Binding-site contacts:
Ligand atom C3 contacts residue LEU348 of chain 1.A at 3.8 Å (hydrophobic).
Ligand atom N1 contacts residue ARG90 of chain 1.A at 2.6 Å (salt-bridge).
Ligand atom C17 contacts residue VAL219 of chain 1.A at 3.6 Å (hydrophobic).
Ligand atom N2 contacts residue LSN1 of chain 1.E at 3.4 Å.
Ligand atom C22 contacts residue MET222 of chain 1.A at 3.0 Å (hydrophobic).
Ligand atom N3 contacts residue LEU190 of chain 1.A at 3.7 Å.
Ligand atom O contacts residue PHE96 of chain 1.A at 4.0 Å.
Ligand atom C4 contacts residue LEU344 of chain 1.A at 3.8 Å (hydrophobic).
Ligand atom CL contacts residue ALA88 of chain 1.A at 3.6 Å.
Ligand atom C11 contacts residue GLY278 of chain 1.A at 3.8 Å.
Ligand atom C8 contacts residue ARG90 of chain 1.A at 3.9 Å.
Ligand atom C21 contacts residue ASN186 of chain 1.A at 3.5 Å.
Ligand atom N1 contacts residue LSN1 of chain 1.E at 3.8 Å.
Ligand atom C22 contacts residue ASN218 of chain 1.A at 3.5 Å.
Ligand atom N4 contacts residue LSN1 of chain 1.E at 3.0 Å.
Ligand atom C21 contacts residue VAL219 of chain 1.A at 3.8 Å (hydrophobic).
Ligand atom C20 contacts residue LEU183 of chain 1.A at 2.7 Å (hydrophobic).
Ligand atom C19 contacts residue LEU183 of chain 1.A at 3.0 Å (hydrophobic).
Ligand atom N3 contacts residue LSN1 of chain 1.E at 2.9 Å.
Ligand atom C16 contacts residue ARG90 of chain 1.A at 3.1 Å.
Ligand atom C6 contacts residue ALA279 of chain 1.A at 3.4 Å (hydrophobic).
Ligand atom C13 contacts residue ASP275 of chain 1.A at 3.2 Å.
Ligand atom C12 contacts residue VAL274 of chain 1.A at 3.7 Å (hydrophobic).
Ligand atom O contacts residue ARG90 of chain 1.A at 2.1 Å (salt-bridge).
Ligand atom C1 contacts residue LSN1 of chain 1.E at 3.5 Å.
Ligand atom C20 contacts residue ASN186 of chain 1.A at 4.0 Å.
Ligand atom N5 contacts residue VAL274 of chain 1.A at 4.0 Å.
Ligand atom C21 contacts residue LEU183 of chain 1.A at 4.0 Å (hydrophobic).
Ligand atom C1 contacts residue ARG90 of chain 1.A at 3.9 Å.
Ligand atom N2 contacts residue LEU190 of chain 1.A at 3.8 Å.
Ligand atom N6 contacts residue VAL219 of chain 1.A at 3.9 Å.
Ligand atom CL contacts residue ASN186 of chain 1.A at 3.9 Å.
Ligand atom C10 contacts residue GLY278 of chain 1.A at 3.6 Å.
Ligand atom C14 contacts residue VAL95 of chain 1.A at 3.8 Å (hydrophobic).
Ligand atom C9 contacts residue GLY278 of chain 1.A at 4.0 Å.
Ligand atom C17 contacts residue ASN186 of chain 1.A at 3.9 Å.
Ligand atom N6 contacts residue ASN186 of chain 1.A at 3.2 Å (h-bond).
Ligand atom C5 contacts residue ALA279 of chain 1.A at 3.8 Å (hydrophobic).
Ligand atom N2 contacts residue ARG90 of chain 1.A at 2.9 Å (salt-bridge).
Ligand atom CL contacts residue VAL219 of chain 1.A at 3.9 Å.

Sequence of chain 1.A:
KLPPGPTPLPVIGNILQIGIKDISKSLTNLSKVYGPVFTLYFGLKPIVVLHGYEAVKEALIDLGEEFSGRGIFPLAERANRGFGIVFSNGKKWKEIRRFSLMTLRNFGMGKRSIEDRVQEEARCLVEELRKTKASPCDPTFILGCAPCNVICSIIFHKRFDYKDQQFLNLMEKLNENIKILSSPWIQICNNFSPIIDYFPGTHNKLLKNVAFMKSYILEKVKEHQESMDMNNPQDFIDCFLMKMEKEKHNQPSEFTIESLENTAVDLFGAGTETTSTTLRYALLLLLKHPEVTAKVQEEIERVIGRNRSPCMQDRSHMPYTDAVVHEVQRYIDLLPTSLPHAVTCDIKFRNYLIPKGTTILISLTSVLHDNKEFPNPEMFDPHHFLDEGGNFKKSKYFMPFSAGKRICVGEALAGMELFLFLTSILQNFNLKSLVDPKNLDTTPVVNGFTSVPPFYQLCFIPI

This protein binds this small molecule.
Small molecule (SMILES): CCCCc1nc(Cl)c(CO)n1Cc1ccc(-c2ccccc2-c2nn[nH]n2)cc1